Sequence of chain 1.A:
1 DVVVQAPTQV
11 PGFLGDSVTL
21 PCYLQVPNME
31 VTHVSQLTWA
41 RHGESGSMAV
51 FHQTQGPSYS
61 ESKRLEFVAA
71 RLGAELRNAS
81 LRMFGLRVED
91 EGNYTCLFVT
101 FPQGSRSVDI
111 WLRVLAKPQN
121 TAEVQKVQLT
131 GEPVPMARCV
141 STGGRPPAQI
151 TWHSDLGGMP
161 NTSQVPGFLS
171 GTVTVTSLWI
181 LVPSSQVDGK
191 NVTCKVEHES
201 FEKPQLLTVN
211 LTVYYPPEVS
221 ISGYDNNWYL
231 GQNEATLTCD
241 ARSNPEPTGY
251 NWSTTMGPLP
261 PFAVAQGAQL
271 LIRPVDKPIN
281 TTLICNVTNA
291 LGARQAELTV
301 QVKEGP

This protein binds this small molecule.
Small molecule (SMILES): CC(=O)N[C@H]1[C@H](O[C@H]2[C@H](O)[C@@H](NC(C)=O)CO[C@@H]2CO[C@@H]2O[C@@H](C)[C@@H](O)[C@@H](O)[C@@H]2O)O[C@H](CO)[C@@H](O[C@@H]2O[C@H](CO)[C@@H](O)[C@H](O[C@H]3O[C@H](CO)[C@@H](O)[C@H](O)[C@@H]3O)[C@@H]2O)[C@@H]1O

Binding-site contacts:
Ligand atom C4 contacts residue ASN93 of chain 1.A at 3.6 Å.
Ligand atom O7 contacts residue ASN93 of chain 1.A at 3.9 Å.
Ligand atom C6 contacts residue ASN93 of chain 1.A at 3.1 Å.
Ligand atom C8 contacts residue TRP111 of chain 1.A at 3.3 Å (hydrophobic).
Ligand atom O3 contacts residue ASN93 of chain 1.A at 4.0 Å.
Ligand atom C7 contacts residue ASN93 of chain 1.A at 3.5 Å.
Ligand atom N2 contacts residue ASN93 of chain 1.A at 2.5 Å (h-bond).
Ligand atom C1 contacts residue TRP111 of chain 1.A at 3.9 Å (hydrophobic).
Ligand atom O4 contacts residue TRP111 of chain 1.A at 3.4 Å.
Ligand atom N2 contacts residue GLY92 of chain 1.A at 4.2 Å.
Ligand atom O5 contacts residue ASN93 of chain 1.A at 2.3 Å (h-bond).
Ligand atom C3 contacts residue TRP111 of chain 1.A at 3.7 Å (hydrophobic).
Ligand atom C5 contacts residue ASN93 of chain 1.A at 4.0 Å.
Ligand atom C2 contacts residue TRP111 of chain 1.A at 4.1 Å (hydrophobic).
Ligand atom O5 contacts residue TRP111 of chain 1.A at 4.3 Å.
Ligand atom C2 contacts residue ASN93 of chain 1.A at 1.8 Å.
Ligand atom C8 contacts residue GLU91 of chain 1.A at 3.8 Å.
Ligand atom C7 contacts residue TRP111 of chain 1.A at 3.8 Å (hydrophobic).
Ligand atom O7 contacts residue TRP111 of chain 1.A at 3.6 Å.
Ligand atom C7 contacts residue GLY92 of chain 1.A at 4.2 Å.
Ligand atom C1 contacts residue ASN93 of chain 1.A at 1.4 Å.
Ligand atom N2 contacts residue TRP111 of chain 1.A at 3.5 Å.
Ligand atom C5 contacts residue TRP111 of chain 1.A at 3.7 Å (hydrophobic).
Ligand atom C6 contacts residue HIS42 of chain 1.A at 4.3 Å.
Ligand atom O5 contacts residue ASN93 of chain 1.A at 4.1 Å.
Ligand atom O3 contacts residue TRP111 of chain 1.A at 4.3 Å.
Ligand atom C4 contacts residue TRP111 of chain 1.A at 4.0 Å (hydrophobic).
Ligand atom C3 contacts residue ASN93 of chain 1.A at 3.1 Å.
Ligand atom C5 contacts residue ASN93 of chain 1.A at 3.5 Å.
Ligand atom C8 contacts residue GLY92 of chain 1.A at 3.6 Å.